Sequence of chain 1.A:
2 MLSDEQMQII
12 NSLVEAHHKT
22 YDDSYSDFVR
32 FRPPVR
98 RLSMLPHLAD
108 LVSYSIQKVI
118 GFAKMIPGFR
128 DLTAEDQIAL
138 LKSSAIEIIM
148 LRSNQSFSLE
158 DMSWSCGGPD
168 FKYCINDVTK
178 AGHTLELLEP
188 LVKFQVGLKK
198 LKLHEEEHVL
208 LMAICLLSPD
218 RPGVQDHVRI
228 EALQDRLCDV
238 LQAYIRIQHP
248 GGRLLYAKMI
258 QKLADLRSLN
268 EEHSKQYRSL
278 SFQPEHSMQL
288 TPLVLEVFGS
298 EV

Binding-site contacts:
Ligand atom C21 contacts residue ARG149 of chain 1.A at 3.3 Å.
Ligand atom C31 contacts residue HIS180 of chain 1.A at 3.5 Å.
Ligand atom C1 contacts residue ILE146 of chain 1.A at 3.7 Å (hydrophobic).
Ligand atom C6 contacts residue ILE146 of chain 1.A at 3.8 Å (hydrophobic).
Ligand atom C16 contacts residue HIS180 of chain 1.A at 3.6 Å.
Ligand atom O22 contacts residue ARG149 of chain 1.A at 2.6 Å (salt-bridge).
Ligand atom O30 contacts residue HIS180 of chain 1.A at 3.5 Å (h-bond).
Ligand atom C29 contacts residue VAL109 of chain 1.A at 3.7 Å (hydrophobic).
Ligand atom C1 contacts residue LEU108 of chain 1.A at 3.8 Å (hydrophobic).
Ligand atom O32 contacts residue HIS180 of chain 1.A at 2.7 Å (h-bond).
Ligand atom N23 contacts residue ARG149 of chain 1.A at 3.2 Å (salt-bridge).
Ligand atom N23 contacts residue SER112 of chain 1.A at 2.5 Å (h-bond).
Ligand atom C9 contacts residue TRP161 of chain 1.A at 3.7 Å (hydrophobic).
Ligand atom C11 contacts residue MET147 of chain 1.A at 3.8 Å (hydrophobic).
Ligand atom C33 contacts residue SER153 of chain 1.A at 3.2 Å.
Ligand atom C10 contacts residue SER150 of chain 1.A at 3.7 Å.
Ligand atom C16 contacts residue VAL175 of chain 1.A at 3.6 Å (hydrophobic).
Ligand atom C28 contacts residue TYR274 of chain 1.A at 3.6 Å (hydrophobic).
Ligand atom C21 contacts residue SER112 of chain 1.A at 3.7 Å.
Ligand atom C11 contacts residue SER150 of chain 1.A at 3.2 Å.
Ligand atom O19 contacts residue LEU108 of chain 1.A at 3.8 Å.
Ligand atom O32 contacts residue HIS270 of chain 1.A at 3.0 Å (h-bond).
Ligand atom C4 contacts residue SER150 of chain 1.A at 3.6 Å.
Ligand atom C2 contacts residue LEU108 of chain 1.A at 3.8 Å (hydrophobic).
Ligand atom O24 contacts residue TYR22 of chain 1.A at 3.3 Å.
Ligand atom C20 contacts residue SER150 of chain 1.A at 3.8 Å.
Ligand atom C12 contacts residue TYR170 of chain 1.A at 3.6 Å (hydrophobic).
Ligand atom C10 contacts residue TRP161 of chain 1.A at 3.5 Å (hydrophobic).
Ligand atom C3 contacts residue SER150 of chain 1.A at 3.5 Å.
Ligand atom O24 contacts residue ARG149 of chain 1.A at 2.6 Å (salt-bridge).
Ligand atom C28 contacts residue LEU277 of chain 1.A at 3.7 Å (hydrophobic).
Ligand atom C14 contacts residue VAL175 of chain 1.A at 3.7 Å (hydrophobic).
Ligand atom C17 contacts residue VAL109 of chain 1.A at 3.6 Å (hydrophobic).
Ligand atom C6 contacts residue LEU108 of chain 1.A at 3.9 Å (hydrophobic).
Ligand atom C26 contacts residue ALA106 of chain 1.A at 3.7 Å (hydrophobic).
Ligand atom C33 contacts residue CYS163 of chain 1.A at 3.3 Å (hydrophobic).
Ligand atom O22 contacts residue TYR111 of chain 1.A at 3.6 Å.
Ligand atom C2 contacts residue SER150 of chain 1.A at 3.8 Å.
Ligand atom O22 contacts residue SER112 of chain 1.A at 2.9 Å (h-bond).
Ligand atom C28 contacts residue LEU287 of chain 1.A at 3.8 Å (hydrophobic).

This protein binds this small molecule.
Small molecule (SMILES): CCC(CC)(c1ccc(OCC(=O)NO)c(C)c1)c1ccc(OC[C@H](O)C(C)(C)C)c(C)c1